Binding-site contacts:
Ligand atom C2 contacts residue ASP290 of chain 1.E at 3.9 Å.
Ligand atom C3 contacts residue ASP290 of chain 1.E at 3.8 Å.
Ligand atom O7 contacts residue ASN118 of chain 1.E at 3.3 Å (h-bond).
Ligand atom C2 contacts residue ASN118 of chain 1.E at 2.5 Å.
Ligand atom C5 contacts residue TYR135 of chain 1.E at 4.0 Å (hydrophobic).
Ligand atom C3 contacts residue ASN118 of chain 1.E at 3.7 Å.
Ligand atom O4 contacts residue TYR135 of chain 1.E at 3.9 Å.
Ligand atom C1 contacts residue LEU137 of chain 1.E at 4.3 Å (hydrophobic).
Ligand atom C8 contacts residue VAL104 of chain 1.E at 3.7 Å (hydrophobic).
Ligand atom C7 contacts residue TYR135 of chain 1.E at 3.6 Å (hydrophobic).
Ligand atom C8 contacts residue ASN118 of chain 1.E at 4.3 Å.
Ligand atom O3 contacts residue TYR135 of chain 1.E at 4.5 Å.
Ligand atom C7 contacts residue ASN118 of chain 1.E at 3.2 Å.
Ligand atom C8 contacts residue TYR135 of chain 1.E at 3.6 Å (hydrophobic).
Ligand atom O7 contacts residue VAL104 of chain 1.E at 4.3 Å.
Ligand atom C5 contacts residue ASN118 of chain 1.E at 3.6 Å.
Ligand atom O3 contacts residue ASP290 of chain 1.E at 3.0 Å (salt-bridge).
Ligand atom C1 contacts residue ASN118 of chain 1.E at 1.4 Å.
Ligand atom O7 contacts residue ASN106 of chain 1.E at 4.5 Å.
Ligand atom C7 contacts residue ASP290 of chain 1.E at 3.7 Å.
Ligand atom C8 contacts residue ASP290 of chain 1.E at 3.5 Å.
Ligand atom C7 contacts residue LEU137 of chain 1.E at 4.2 Å (hydrophobic).
Ligand atom N2 contacts residue ASN118 of chain 1.E at 2.8 Å (h-bond).
Ligand atom C8 contacts residue LEU137 of chain 1.E at 3.9 Å (hydrophobic).
Ligand atom O7 contacts residue TYR135 of chain 1.E at 3.4 Å.
Ligand atom N2 contacts residue ASP290 of chain 1.E at 3.0 Å (salt-bridge).
Ligand atom C7 contacts residue VAL104 of chain 1.E at 4.4 Å (hydrophobic).
Ligand atom C8 contacts residue ASN106 of chain 1.E at 4.0 Å.
Ligand atom O5 contacts residue ASN118 of chain 1.E at 2.4 Å (h-bond).
Ligand atom C3 contacts residue TYR135 of chain 1.E at 4.0 Å (hydrophobic).
Ligand atom O5 contacts residue TYR135 of chain 1.E at 4.3 Å.
Ligand atom C4 contacts residue ASN118 of chain 1.E at 4.2 Å.
Ligand atom C4 contacts residue TYR135 of chain 1.E at 4.4 Å (hydrophobic).
Ligand atom C1 contacts residue TYR135 of chain 1.E at 4.0 Å (hydrophobic).
Ligand atom N2 contacts residue LEU137 of chain 1.E at 4.0 Å.

This small molecule binds to this protein.
Small molecule (SMILES): CC(=O)N[C@H]1[C@H](O[C@H]2[C@H](O)[C@@H](NC(C)=O)CO[C@@H]2CO)O[C@H](CO)[C@@H](O[C@@H]2O[C@H](CO)[C@@H](O)[C@H](O)[C@@H]2O)[C@@H]1O

Sequence of chain 1.E:
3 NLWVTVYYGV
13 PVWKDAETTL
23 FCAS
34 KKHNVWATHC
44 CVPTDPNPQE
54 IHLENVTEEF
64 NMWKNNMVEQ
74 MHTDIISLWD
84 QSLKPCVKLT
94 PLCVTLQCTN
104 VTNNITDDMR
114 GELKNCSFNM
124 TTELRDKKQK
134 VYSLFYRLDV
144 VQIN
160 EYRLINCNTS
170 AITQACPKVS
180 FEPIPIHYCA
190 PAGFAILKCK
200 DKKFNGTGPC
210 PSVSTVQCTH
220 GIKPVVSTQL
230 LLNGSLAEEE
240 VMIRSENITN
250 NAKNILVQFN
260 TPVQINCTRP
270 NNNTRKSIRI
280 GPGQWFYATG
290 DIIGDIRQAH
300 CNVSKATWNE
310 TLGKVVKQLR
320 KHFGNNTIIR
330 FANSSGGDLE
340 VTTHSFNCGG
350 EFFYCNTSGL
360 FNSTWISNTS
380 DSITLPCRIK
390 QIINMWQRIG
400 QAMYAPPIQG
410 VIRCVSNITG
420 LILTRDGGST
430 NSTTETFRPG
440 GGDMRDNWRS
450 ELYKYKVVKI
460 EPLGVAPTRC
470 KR